Binding-site contacts:
Ligand atom O06 contacts residue GLU31 of chain 1.A at 4.0 Å.
Ligand atom C01 contacts residue TYR32 of chain 1.A at 4.0 Å (hydrophobic).
Ligand atom O06 contacts residue ASP30 of chain 1.A at 3.3 Å (salt-bridge).
Ligand atom C04 contacts residue ASP30 of chain 1.A at 3.4 Å.
Ligand atom C01 contacts residue GNP1 of chain 1.B at 4.0 Å.
Ligand atom C05 contacts residue TYR32 of chain 1.A at 3.7 Å (hydrophobic).
Ligand atom C05 contacts residue GLU31 of chain 1.A at 4.1 Å.
Ligand atom C05 contacts residue ASP30 of chain 1.A at 3.6 Å.
Ligand atom C05 contacts residue GNP1 of chain 1.B at 3.2 Å.
Ligand atom C04 contacts residue GNP1 of chain 1.B at 3.8 Å.

This protein binds this small molecule.
Small molecule (SMILES): OC1CCCC1

Sequence of chain 1.A:
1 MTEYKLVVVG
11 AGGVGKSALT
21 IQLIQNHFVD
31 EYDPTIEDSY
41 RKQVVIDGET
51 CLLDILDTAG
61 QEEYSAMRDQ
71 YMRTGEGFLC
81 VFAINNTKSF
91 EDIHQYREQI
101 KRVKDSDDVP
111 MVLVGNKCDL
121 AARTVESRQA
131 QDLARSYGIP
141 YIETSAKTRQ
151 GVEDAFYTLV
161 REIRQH